Binding-site contacts:
Ligand atom OE1 contacts residue ARG56 of chain 1.E at 3.5 Å (salt-bridge).
Ligand atom OD1 contacts residue SER112 of chain 1.E at 3.4 Å (h-bond).
Ligand atom CA contacts residue THR110 of chain 1.E at 3.3 Å.
Ligand atom OE1 contacts residue TYR52 of chain 1.E at 3.5 Å.
Ligand atom OE2 contacts residue ASN30 of chain 1.E at 3.6 Å (h-bond).
Ligand atom O contacts residue TYR111 of chain 1.E at 3.2 Å.
Ligand atom N contacts residue PHE60 of chain 1.E at 3.5 Å.
Ligand atom O contacts residue ARG56 of chain 1.E at 2.7 Å (salt-bridge).
Ligand atom CB contacts residue THR110 of chain 1.E at 3.5 Å.
Ligand atom O contacts residue TYR111 of chain 1.E at 3.4 Å.
Ligand atom OD2 contacts residue SER93 of chain 1.D at 2.5 Å (h-bond).
Ligand atom N contacts residue THR110 of chain 1.E at 3.1 Å (h-bond).
Ligand atom OD1 contacts residue SER93 of chain 1.D at 3.3 Å.
Ligand atom OE1 contacts residue GLY55 of chain 1.E at 3.6 Å.
Ligand atom NH1 contacts residue SER95 of chain 1.D at 2.7 Å (h-bond).
Ligand atom CD contacts residue SER93 of chain 1.D at 2.8 Å.
Ligand atom CB contacts residue VAL106 of chain 1.E at 3.5 Å (hydrophobic).
Ligand atom OD2 contacts residue SER95 of chain 1.D at 3.2 Å.
Ligand atom CG2 contacts residue TYR92 of chain 1.D at 3.3 Å (hydrophobic).
Ligand atom C contacts residue ARG56 of chain 1.E at 3.6 Å.
Ligand atom OD1 contacts residue TYR115 of chain 1.E at 2.9 Å (h-bond).
Ligand atom NH1 contacts residue ASP1 of chain 1.D at 3.2 Å (salt-bridge).
Ligand atom O contacts residue SER112 of chain 1.E at 2.9 Å (h-bond).
Ligand atom CG contacts residue SER93 of chain 1.D at 3.6 Å.
Ligand atom N contacts residue SER112 of chain 1.E at 3.1 Å (h-bond).
Ligand atom CG contacts residue SER93 of chain 1.D at 3.2 Å.
Ligand atom O contacts residue THR110 of chain 1.E at 3.0 Å (h-bond).
Ligand atom CB contacts residue TYR111 of chain 1.E at 3.5 Å (hydrophobic).
Ligand atom CG contacts residue ASN30 of chain 1.E at 3.5 Å.
Ligand atom CG2 contacts residue THR110 of chain 1.E at 3.5 Å.
Ligand atom OD1 contacts residue ILE94 of chain 1.D at 3.4 Å (h-bond).
Ligand atom NH1 contacts residue ASP96 of chain 1.D at 3.5 Å (salt-bridge).
Ligand atom CB contacts residue PHE60 of chain 1.E at 3.5 Å (hydrophobic).
Ligand atom CG2 contacts residue ARG56 of chain 1.E at 3.4 Å.
Ligand atom CG contacts residue TYR52 of chain 1.E at 3.4 Å (hydrophobic).
Ligand atom NH2 contacts residue ASP1 of chain 1.D at 2.5 Å (salt-bridge).
Ligand atom CZ contacts residue ASP1 of chain 1.D at 3.2 Å.
Ligand atom C contacts residue THR110 of chain 1.E at 3.4 Å.
Ligand atom CD1 contacts residue TYR33 of chain 1.E at 3.1 Å (hydrophobic).
Ligand atom CD1 contacts residue TYR111 of chain 1.E at 3.6 Å (hydrophobic).

Sequence of chain 1.E:
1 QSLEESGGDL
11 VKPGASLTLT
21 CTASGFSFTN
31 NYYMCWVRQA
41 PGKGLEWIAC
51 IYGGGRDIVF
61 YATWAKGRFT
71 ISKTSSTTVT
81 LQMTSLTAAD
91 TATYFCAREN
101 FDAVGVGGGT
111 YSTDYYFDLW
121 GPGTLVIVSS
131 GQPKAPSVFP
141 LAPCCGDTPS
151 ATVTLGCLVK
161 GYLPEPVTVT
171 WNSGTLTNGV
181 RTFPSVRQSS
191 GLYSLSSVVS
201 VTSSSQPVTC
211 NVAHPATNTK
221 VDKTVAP

Sequence of chain 1.D:
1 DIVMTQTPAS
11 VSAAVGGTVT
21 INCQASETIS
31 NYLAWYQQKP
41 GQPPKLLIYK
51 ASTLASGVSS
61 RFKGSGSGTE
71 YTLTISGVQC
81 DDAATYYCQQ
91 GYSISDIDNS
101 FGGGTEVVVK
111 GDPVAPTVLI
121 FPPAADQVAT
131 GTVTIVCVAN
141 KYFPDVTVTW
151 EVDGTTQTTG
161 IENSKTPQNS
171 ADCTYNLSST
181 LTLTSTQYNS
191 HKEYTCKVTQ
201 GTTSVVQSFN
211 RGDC

A small-molecule ligand and the protein it binds are described below.
Small molecule (SMILES): CC[C@H](C)[C@H](NC(=O)[C@H](CC(=O)O)NC(=O)CNC(=O)[C@@H](NC(=O)[C@@H](NC(=O)[C@@H](N)CCC(=O)O)[C@@H](C)CC)[C@@H](C)CC)C(=O)N[C@@H](CCCN=C(N)N)C(=O)N[C@@H](CCC(N)=O)C(=O)N[C@@H](C)C=O